Sequence of chain 1.B:
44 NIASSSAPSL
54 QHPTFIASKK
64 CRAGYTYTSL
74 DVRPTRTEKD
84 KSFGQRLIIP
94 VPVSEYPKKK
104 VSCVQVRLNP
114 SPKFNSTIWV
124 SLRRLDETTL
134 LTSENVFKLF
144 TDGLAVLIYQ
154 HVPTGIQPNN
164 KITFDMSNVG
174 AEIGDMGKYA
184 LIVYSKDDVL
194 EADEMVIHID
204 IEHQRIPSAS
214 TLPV

A protein and the small-molecule ligand that binds it are described below.
Small molecule (SMILES): Nc1ncnc2c1ncn2[C@@H]1O[C@H](CO[P](=O)(O)O[C@H]2[C@@H](O)[C@H](n3cnc4c(N)ncnc43)O[C@@H]2CO[P](=O)(O)O[C@H]2[C@@H](O)[C@H](n3cnc4c(N)ncnc43)O[C@@H]2CO)[C@@H](O)[C@H]1O

Binding-site contacts:
Ligand atom C1' contacts residue GLY67 of chain 1.B at 4.4 Å.
Ligand atom O2' contacts residue ARG65 of chain 1.B at 4.3 Å.
Ligand atom O2' contacts residue ALA66 of chain 1.B at 3.6 Å.
Ligand atom N3 contacts residue ARG65 of chain 1.B at 4.1 Å.
Ligand atom O2' contacts residue GLY67 of chain 1.B at 3.3 Å (h-bond).
Ligand atom OP1 contacts residue ARG208 of chain 1.B at 4.1 Å.
Ligand atom O2' contacts residue ARG208 of chain 1.B at 4.1 Å.
Ligand atom OP1 contacts residue SER211 of chain 1.B at 4.3 Å.